Sequence of chain 1.D:
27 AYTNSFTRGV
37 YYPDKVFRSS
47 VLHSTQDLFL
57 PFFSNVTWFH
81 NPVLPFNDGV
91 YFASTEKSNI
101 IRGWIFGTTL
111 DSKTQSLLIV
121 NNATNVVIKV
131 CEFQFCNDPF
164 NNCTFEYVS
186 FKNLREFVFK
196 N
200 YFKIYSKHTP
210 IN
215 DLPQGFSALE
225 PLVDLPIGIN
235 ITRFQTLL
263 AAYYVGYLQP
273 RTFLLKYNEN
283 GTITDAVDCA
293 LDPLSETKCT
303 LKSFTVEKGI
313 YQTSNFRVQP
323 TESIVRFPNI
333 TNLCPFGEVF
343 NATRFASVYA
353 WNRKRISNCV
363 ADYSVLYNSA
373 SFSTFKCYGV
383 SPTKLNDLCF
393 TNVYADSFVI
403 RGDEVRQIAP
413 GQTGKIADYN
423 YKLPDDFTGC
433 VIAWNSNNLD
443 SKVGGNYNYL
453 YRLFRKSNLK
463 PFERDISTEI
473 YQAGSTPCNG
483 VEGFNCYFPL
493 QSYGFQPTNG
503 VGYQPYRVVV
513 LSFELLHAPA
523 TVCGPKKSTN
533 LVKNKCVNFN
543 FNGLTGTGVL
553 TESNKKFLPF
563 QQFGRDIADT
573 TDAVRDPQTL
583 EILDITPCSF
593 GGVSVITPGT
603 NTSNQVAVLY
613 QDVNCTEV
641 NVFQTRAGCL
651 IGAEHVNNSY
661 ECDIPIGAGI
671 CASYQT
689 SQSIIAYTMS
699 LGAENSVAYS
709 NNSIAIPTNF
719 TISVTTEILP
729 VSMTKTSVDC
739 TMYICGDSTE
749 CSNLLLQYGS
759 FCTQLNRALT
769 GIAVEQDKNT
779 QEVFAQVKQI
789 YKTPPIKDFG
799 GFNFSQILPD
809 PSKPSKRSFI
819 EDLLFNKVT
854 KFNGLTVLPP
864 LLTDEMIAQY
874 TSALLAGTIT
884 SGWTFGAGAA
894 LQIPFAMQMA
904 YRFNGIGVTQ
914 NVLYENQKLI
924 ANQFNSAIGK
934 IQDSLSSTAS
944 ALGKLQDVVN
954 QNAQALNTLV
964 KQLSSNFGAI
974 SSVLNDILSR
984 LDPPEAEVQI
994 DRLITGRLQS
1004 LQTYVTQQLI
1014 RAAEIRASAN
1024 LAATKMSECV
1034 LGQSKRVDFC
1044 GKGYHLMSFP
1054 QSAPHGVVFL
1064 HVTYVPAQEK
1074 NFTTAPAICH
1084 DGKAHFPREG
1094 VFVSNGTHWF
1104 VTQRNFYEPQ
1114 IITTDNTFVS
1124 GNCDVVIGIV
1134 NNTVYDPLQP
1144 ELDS

Sequence of chain 1.C:
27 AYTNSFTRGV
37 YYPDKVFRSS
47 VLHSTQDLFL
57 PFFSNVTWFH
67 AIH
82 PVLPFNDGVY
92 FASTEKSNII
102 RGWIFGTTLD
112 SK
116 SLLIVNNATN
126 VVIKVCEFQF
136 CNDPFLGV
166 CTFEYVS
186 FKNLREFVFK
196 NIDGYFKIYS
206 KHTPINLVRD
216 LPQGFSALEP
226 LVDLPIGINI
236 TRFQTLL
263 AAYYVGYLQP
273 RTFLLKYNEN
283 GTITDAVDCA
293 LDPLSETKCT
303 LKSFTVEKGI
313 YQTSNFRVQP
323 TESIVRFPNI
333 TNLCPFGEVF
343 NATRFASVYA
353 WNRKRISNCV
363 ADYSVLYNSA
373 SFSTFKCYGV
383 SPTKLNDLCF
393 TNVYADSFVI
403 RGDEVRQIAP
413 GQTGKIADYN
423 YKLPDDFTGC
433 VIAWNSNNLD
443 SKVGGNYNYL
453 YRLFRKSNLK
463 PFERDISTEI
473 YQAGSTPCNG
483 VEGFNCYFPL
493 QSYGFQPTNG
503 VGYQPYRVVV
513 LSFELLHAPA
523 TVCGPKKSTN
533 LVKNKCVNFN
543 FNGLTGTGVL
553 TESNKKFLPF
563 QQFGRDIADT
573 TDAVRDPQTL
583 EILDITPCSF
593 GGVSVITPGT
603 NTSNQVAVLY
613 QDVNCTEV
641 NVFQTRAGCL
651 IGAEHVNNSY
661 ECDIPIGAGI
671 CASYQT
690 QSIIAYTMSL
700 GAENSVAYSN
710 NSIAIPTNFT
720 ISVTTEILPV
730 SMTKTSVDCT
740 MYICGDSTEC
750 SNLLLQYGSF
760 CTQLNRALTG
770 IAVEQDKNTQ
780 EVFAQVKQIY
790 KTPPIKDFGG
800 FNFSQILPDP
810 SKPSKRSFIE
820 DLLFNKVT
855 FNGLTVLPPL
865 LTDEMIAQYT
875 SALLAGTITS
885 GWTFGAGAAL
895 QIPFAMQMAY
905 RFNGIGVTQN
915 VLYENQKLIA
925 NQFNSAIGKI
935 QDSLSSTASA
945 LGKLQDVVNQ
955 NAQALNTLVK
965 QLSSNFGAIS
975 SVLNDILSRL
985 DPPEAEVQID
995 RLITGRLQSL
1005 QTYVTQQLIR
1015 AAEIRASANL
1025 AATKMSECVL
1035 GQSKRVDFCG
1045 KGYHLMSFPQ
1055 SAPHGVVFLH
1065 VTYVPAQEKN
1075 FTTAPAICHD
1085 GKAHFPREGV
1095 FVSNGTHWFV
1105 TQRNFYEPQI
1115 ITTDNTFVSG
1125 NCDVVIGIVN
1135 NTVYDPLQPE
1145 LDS

The protein below binds the small molecule below.
Small molecule (SMILES): CC(=O)N[C@@H]1[C@@H](O)[C@H](O)[C@@H](CO)O[C@H]1O

Binding-site contacts:
Ligand atom O7 contacts residue ASN280 of chain 1.D at 3.2 Å (h-bond).
Ligand atom O6 contacts residue LYS558 of chain 1.C at 4.3 Å.
Ligand atom C1 contacts residue ASN282 of chain 1.D at 1.4 Å.
Ligand atom C2 contacts residue ASN282 of chain 1.D at 2.5 Å.
Ligand atom C4 contacts residue ASN282 of chain 1.D at 4.2 Å.
Ligand atom C7 contacts residue ASN282 of chain 1.D at 3.4 Å.
Ligand atom N2 contacts residue ASN282 of chain 1.D at 2.9 Å (h-bond).
Ligand atom C8 contacts residue GLU281 of chain 1.D at 3.4 Å.
Ligand atom C5 contacts residue ASN282 of chain 1.D at 3.7 Å.
Ligand atom O7 contacts residue ASN282 of chain 1.D at 3.5 Å (h-bond).
Ligand atom C8 contacts residue ASN280 of chain 1.D at 3.5 Å.
Ligand atom C3 contacts residue ASN282 of chain 1.D at 3.8 Å.
Ligand atom O5 contacts residue ASN282 of chain 1.D at 2.4 Å (h-bond).
Ligand atom C8 contacts residue ASN282 of chain 1.D at 4.1 Å.
Ligand atom C7 contacts residue ASN280 of chain 1.D at 3.5 Å.